Sequence of chain 1.A:
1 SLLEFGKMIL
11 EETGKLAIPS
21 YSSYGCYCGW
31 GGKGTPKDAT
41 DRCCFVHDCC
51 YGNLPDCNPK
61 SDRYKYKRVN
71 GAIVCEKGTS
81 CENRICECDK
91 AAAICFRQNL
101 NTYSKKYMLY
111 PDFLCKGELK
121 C

Binding-site contacts:
Ligand atom CA contacts residue ALA17 of chain 1.A at 3.3 Å (hydrophobic).
Ligand atom CB contacts residue LEU16 of chain 1.A at 3.5 Å (hydrophobic).
Ligand atom CA contacts residue TYR21 of chain 1.A at 3.4 Å (hydrophobic).
Ligand atom C contacts residue LEU2 of chain 1.A at 3.3 Å (hydrophobic).
Ligand atom CE1 contacts residue LEU2 of chain 1.A at 2.9 Å (hydrophobic).
Ligand atom CG contacts residue LEU2 of chain 1.A at 3.3 Å (hydrophobic).
Ligand atom CZ contacts residue LEU2 of chain 1.A at 3.1 Å (hydrophobic).
Ligand atom O contacts residue LEU2 of chain 1.A at 2.8 Å (h-bond).
Ligand atom CB contacts residue LEU3 of chain 1.A at 2.9 Å (hydrophobic).
Ligand atom NZ contacts residue ASP48 of chain 1.A at 3.1 Å (salt-bridge).
Ligand atom CA contacts residue LEU2 of chain 1.A at 3.4 Å (hydrophobic).
Ligand atom NZ contacts residue HIS47 of chain 1.A at 2.8 Å (h-bond).
Ligand atom CE2 contacts residue LEU2 of chain 1.A at 3.4 Å (hydrophobic).
Ligand atom CB contacts residue ILE18 of chain 1.A at 2.9 Å (hydrophobic).
Ligand atom N contacts residue ALA17 of chain 1.A at 3.4 Å (h-bond).
Ligand atom O contacts residue LEU3 of chain 1.A at 3.3 Å (h-bond).
Ligand atom CA contacts residue LEU3 of chain 1.A at 3.3 Å (hydrophobic).
Ligand atom O contacts residue GLY6 of chain 1.A at 2.9 Å.
Ligand atom N contacts residue ILE18 of chain 1.A at 3.5 Å.
Ligand atom CD contacts residue PHE5 of chain 1.A at 3.4 Å (hydrophobic).
Ligand atom CD1 contacts residue LEU2 of chain 1.A at 3.0 Å (hydrophobic).
Ligand atom O contacts residue ALA17 of chain 1.A at 3.4 Å.
Ligand atom CG contacts residue ILE18 of chain 1.A at 3.1 Å (hydrophobic).
Ligand atom O contacts residue GLY6 of chain 1.A at 3.5 Å.
Ligand atom CB contacts residue TYR21 of chain 1.A at 3.3 Å (hydrophobic).
Ligand atom CD1 contacts residue ILE18 of chain 1.A at 3.0 Å (hydrophobic).
Ligand atom OXT contacts residue LEU2 of chain 1.A at 3.5 Å.
Ligand atom CD1 contacts residue GLY6 of chain 1.A at 3.4 Å.
Ligand atom NZ contacts residue CYS44 of chain 1.A at 3.4 Å (h-bond).
Ligand atom N contacts residue ILE18 of chain 1.A at 3.0 Å (h-bond).
Ligand atom CD1 contacts residue LYS7 of chain 1.A at 3.0 Å.
Ligand atom CD2 contacts residue LEU16 of chain 1.A at 3.2 Å (hydrophobic).
Ligand atom OXT contacts residue PHE5 of chain 1.A at 3.2 Å.
Ligand atom CG contacts residue TYR21 of chain 1.A at 3.3 Å (hydrophobic).
Ligand atom CD2 contacts residue LEU2 of chain 1.A at 3.5 Å (hydrophobic).
Ligand atom CD2 contacts residue LEU16 of chain 1.A at 3.3 Å (hydrophobic).
Ligand atom CB contacts residue ALA17 of chain 1.A at 3.5 Å (hydrophobic).
Ligand atom CB contacts residue GLY6 of chain 1.A at 3.1 Å.
Ligand atom CA contacts residue ILE18 of chain 1.A at 3.4 Å (hydrophobic).
Ligand atom CD2 contacts residue LEU10 of chain 1.A at 3.4 Å (hydrophobic).

A protein and the small-molecule ligand that binds it are described below.
Small molecule (SMILES): CC(C)C[C@H](NC(=O)[C@@H](N)Cc1ccccc1)C(=O)N[C@@H](C)C(=O)N[C@@H](Cc1ccc(O)cc1)C(=O)N[C@@H](CCCCN)C(=O)O